Sequence of chain 47.E:
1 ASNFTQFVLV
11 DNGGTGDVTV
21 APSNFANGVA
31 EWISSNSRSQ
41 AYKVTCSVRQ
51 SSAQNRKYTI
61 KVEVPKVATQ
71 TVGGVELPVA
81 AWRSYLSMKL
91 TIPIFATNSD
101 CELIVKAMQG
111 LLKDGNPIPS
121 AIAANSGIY

This protein binds this small molecule.
Small molecule (SMILES): Nc1nc(=O)c2ncn([C@@H]3O[C@H](CO[P](=O)(O)O[C@H]4[C@@H](O)[C@H](n5cnc6c(N)ncnc65)O[C@@H]4CO[P](=O)(O)O[C@@H]4[C@@H](O)[C@H](n5cnc6c(N)ncnc65)O[C@@H]4COP(=O)=O)[C@@H](O)[C@H]3O)c2[nH]1

Binding-site contacts:
Ligand atom N1 contacts residue TYR85 of chain 13.E at 3.5 Å.
Ligand atom P contacts residue TYR85 of chain 13.E at 3.7 Å.
Ligand atom C2 contacts residue SER47 of chain 13.E at 3.4 Å.
Ligand atom N6 contacts residue CYS46 of chain 13.E at 3.4 Å (h-bond).
Ligand atom C6 contacts residue LYS61 of chain 13.E at 3.8 Å.
Ligand atom OP1 contacts residue TYR85 of chain 13.E at 3.5 Å (h-bond).
Ligand atom C8 contacts residue THR45 of chain 13.E at 3.8 Å.
Ligand atom C6 contacts residue THR59 of chain 13.E at 3.6 Å.
Ligand atom OP2 contacts residue LYS43 of chain 13.E at 2.7 Å (salt-bridge).
Ligand atom C6 contacts residue TYR85 of chain 13.E at 3.4 Å (hydrophobic).
Ligand atom C5 contacts residue THR45 of chain 13.E at 3.1 Å.
Ligand atom C5 contacts residue LYS61 of chain 13.E at 3.7 Å.
Ligand atom C2 contacts residue THR59 of chain 13.E at 4.1 Å.
Ligand atom N6 contacts residue THR91 of chain 47.E at 3.5 Å (h-bond).
Ligand atom N7 contacts residue THR45 of chain 13.E at 2.5 Å (h-bond).
Ligand atom N6 contacts residue THR45 of chain 13.E at 2.5 Å (h-bond).
Ligand atom C6 contacts residue VAL29 of chain 13.E at 4.1 Å (hydrophobic).
Ligand atom N1 contacts residue SER47 of chain 13.E at 2.9 Å (h-bond).
Ligand atom C5 contacts residue TYR85 of chain 13.E at 3.5 Å (hydrophobic).
Ligand atom N6 contacts residue SER47 of chain 13.E at 4.1 Å.
Ligand atom C5' contacts residue TYR85 of chain 13.E at 4.0 Å (hydrophobic).
Ligand atom N6 contacts residue LYS61 of chain 13.E at 4.1 Å.
Ligand atom OP2 contacts residue GLU63 of chain 13.E at 3.6 Å (salt-bridge).
Ligand atom N9 contacts residue LYS61 of chain 13.E at 3.7 Å.
Ligand atom O6 contacts residue LYS61 of chain 13.E at 3.0 Å (salt-bridge).
Ligand atom N7 contacts residue LYS61 of chain 13.E at 3.7 Å.
Ligand atom N1 contacts residue THR59 of chain 13.E at 3.5 Å.
Ligand atom C6 contacts residue THR45 of chain 13.E at 3.1 Å.
Ligand atom N6 contacts residue THR59 of chain 13.E at 2.8 Å (h-bond).
Ligand atom C6 contacts residue SER47 of chain 13.E at 3.9 Å.
Ligand atom N9 contacts residue TYR85 of chain 13.E at 4.0 Å.
Ligand atom C5 contacts residue VAL29 of chain 13.E at 4.0 Å (hydrophobic).
Ligand atom N6 contacts residue TYR85 of chain 13.E at 3.4 Å.
Ligand atom C8 contacts residue LYS61 of chain 13.E at 3.7 Å.
Ligand atom C4 contacts residue TYR85 of chain 13.E at 3.8 Å (hydrophobic).
Ligand atom P contacts residue LYS43 of chain 13.E at 3.2 Å.
Ligand atom C8 contacts residue TYR85 of chain 13.E at 3.8 Å (hydrophobic).
Ligand atom C4 contacts residue LYS61 of chain 13.E at 3.7 Å.
Ligand atom OP1 contacts residue LYS43 of chain 13.E at 2.9 Å (salt-bridge).
Ligand atom N7 contacts residue TYR85 of chain 13.E at 3.7 Å.

Sequence of chain 13.E:
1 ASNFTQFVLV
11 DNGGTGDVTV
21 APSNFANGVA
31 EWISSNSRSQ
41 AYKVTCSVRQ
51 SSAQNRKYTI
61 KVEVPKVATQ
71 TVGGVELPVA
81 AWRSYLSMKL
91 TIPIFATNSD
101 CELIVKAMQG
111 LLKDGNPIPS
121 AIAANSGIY